Binding-site contacts:
Ligand atom C3 contacts residue ASN67 of chain 56.E at 3.8 Å.
Ligand atom O7 contacts residue MET118 of chain 56.E at 3.9 Å.
Ligand atom O5 contacts residue ASN67 of chain 56.E at 2.4 Å (h-bond).
Ligand atom C8 contacts residue ASN67 of chain 56.E at 3.6 Å.
Ligand atom C5 contacts residue TYR60 of chain 56.G at 4.2 Å (hydrophobic).
Ligand atom C7 contacts residue ASN67 of chain 56.E at 3.6 Å.
Ligand atom C3 contacts residue GLN65 of chain 56.G at 4.1 Å.
Ligand atom O7 contacts residue ARG89 of chain 56.E at 4.0 Å.
Ligand atom C3 contacts residue ASP66 of chain 56.G at 4.3 Å.
Ligand atom C6 contacts residue TYR60 of chain 56.G at 3.8 Å (hydrophobic).
Ligand atom C2 contacts residue ASN67 of chain 56.E at 2.5 Å.
Ligand atom O3 contacts residue GLN65 of chain 56.G at 3.2 Å.
Ligand atom C1 contacts residue ASN67 of chain 56.E at 1.4 Å.
Ligand atom O6 contacts residue GLN65 of chain 56.G at 4.2 Å.
Ligand atom C6 contacts residue GLN65 of chain 56.G at 4.1 Å.
Ligand atom O5 contacts residue TYR60 of chain 56.G at 3.5 Å.
Ligand atom O3 contacts residue ASN67 of chain 56.E at 4.4 Å.
Ligand atom O3 contacts residue ASP66 of chain 56.G at 3.8 Å.
Ligand atom C2 contacts residue GLN65 of chain 56.G at 3.4 Å.
Ligand atom O4 contacts residue ASP66 of chain 56.G at 4.2 Å.
Ligand atom C5 contacts residue ASN67 of chain 56.E at 3.6 Å.
Ligand atom N2 contacts residue ASN67 of chain 56.E at 3.1 Å (h-bond).
Ligand atom C8 contacts residue GLN65 of chain 56.G at 3.5 Å.
Ligand atom N2 contacts residue GLN65 of chain 56.G at 4.4 Å.
Ligand atom C6 contacts residue ASP66 of chain 56.G at 4.2 Å.
Ligand atom C1 contacts residue GLN65 of chain 56.G at 3.7 Å.
Ligand atom C4 contacts residue ASP66 of chain 56.G at 3.8 Å.
Ligand atom O6 contacts residue ASP66 of chain 56.G at 2.8 Å (salt-bridge).
Ligand atom O7 contacts residue ASN67 of chain 56.E at 4.1 Å.
Ligand atom O5 contacts residue GLN65 of chain 56.G at 3.9 Å.
Ligand atom C4 contacts residue ASN67 of chain 56.E at 4.2 Å.

Sequence of chain 56.G:
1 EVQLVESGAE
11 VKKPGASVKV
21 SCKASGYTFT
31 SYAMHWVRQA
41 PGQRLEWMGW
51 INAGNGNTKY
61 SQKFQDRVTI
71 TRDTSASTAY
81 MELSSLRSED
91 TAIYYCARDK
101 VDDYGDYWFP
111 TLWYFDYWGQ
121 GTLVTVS

The small molecule below binds the protein below.
Small molecule (SMILES): CC(=O)N[C@@H]1[C@@H](O)[C@H](O)[C@@H](CO)O[C@H]1O

Sequence of chain 56.E:
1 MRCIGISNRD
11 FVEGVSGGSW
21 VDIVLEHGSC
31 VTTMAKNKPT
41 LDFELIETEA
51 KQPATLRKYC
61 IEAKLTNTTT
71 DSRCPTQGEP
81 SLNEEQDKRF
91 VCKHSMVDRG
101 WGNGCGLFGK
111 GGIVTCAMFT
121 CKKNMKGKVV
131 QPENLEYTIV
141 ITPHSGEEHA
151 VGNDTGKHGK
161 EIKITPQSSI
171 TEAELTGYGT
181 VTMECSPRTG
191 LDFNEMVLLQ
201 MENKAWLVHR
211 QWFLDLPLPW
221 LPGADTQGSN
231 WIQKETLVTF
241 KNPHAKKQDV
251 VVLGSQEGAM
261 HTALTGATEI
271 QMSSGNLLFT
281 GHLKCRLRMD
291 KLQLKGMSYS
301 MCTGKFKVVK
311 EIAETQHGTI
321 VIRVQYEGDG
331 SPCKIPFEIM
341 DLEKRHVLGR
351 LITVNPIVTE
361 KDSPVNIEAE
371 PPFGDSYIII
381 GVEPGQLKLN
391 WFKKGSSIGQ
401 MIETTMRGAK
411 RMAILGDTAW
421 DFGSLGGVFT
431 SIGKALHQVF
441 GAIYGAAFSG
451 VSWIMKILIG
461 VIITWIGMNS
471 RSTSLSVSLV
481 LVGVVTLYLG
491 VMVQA